Binding-site contacts:
Ligand atom OP2 contacts residue ARG208 of chain 50.C at 4.4 Å.
Ligand atom OP1 contacts residue ARG208 of chain 46.B at 4.1 Å.
Ligand atom O2' contacts residue GLY67 of chain 46.B at 3.3 Å (h-bond).
Ligand atom O2' contacts residue ARG65 of chain 46.B at 4.3 Å.
Ligand atom OP1 contacts residue SER211 of chain 46.B at 4.3 Å.
Ligand atom OP1 contacts residue ARG208 of chain 50.C at 4.1 Å.
Ligand atom O2' contacts residue ARG208 of chain 46.B at 4.1 Å.
Ligand atom C1' contacts residue GLY67 of chain 46.B at 4.4 Å.
Ligand atom O5' contacts residue ARG208 of chain 50.C at 4.0 Å.
Ligand atom N3 contacts residue ARG65 of chain 46.B at 4.1 Å.
Ligand atom P contacts residue ARG208 of chain 50.C at 4.5 Å.
Ligand atom O2' contacts residue ALA66 of chain 46.B at 3.6 Å.

The protein below binds the small molecule below.
Small molecule (SMILES): Nc1ncnc2c1ncn2[C@@H]1O[C@H](CO[P](=O)(O)O[C@H]2[C@@H](O)[C@H](n3cnc4c(N)ncnc43)O[C@@H]2CO[P](=O)(O)O[C@H]2[C@@H](O)[C@H](n3cnc4c(N)ncnc43)O[C@@H]2CO)[C@@H](O)[C@H]1O

Sequence of chain 46.B:
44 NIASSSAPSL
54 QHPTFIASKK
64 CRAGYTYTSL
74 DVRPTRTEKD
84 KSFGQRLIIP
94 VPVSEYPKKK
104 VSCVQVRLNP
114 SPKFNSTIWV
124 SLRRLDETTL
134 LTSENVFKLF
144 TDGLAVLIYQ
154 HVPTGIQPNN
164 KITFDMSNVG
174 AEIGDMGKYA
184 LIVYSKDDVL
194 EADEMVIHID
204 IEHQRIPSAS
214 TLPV

Sequence of chain 50.C:
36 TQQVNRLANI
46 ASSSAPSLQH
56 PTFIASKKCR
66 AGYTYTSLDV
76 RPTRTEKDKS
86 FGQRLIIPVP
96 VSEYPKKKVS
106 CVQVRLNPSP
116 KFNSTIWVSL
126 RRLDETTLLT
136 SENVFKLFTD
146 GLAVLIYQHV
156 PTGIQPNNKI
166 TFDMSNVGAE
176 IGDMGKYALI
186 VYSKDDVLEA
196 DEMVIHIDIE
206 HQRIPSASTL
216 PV